The small molecule below binds the protein below.
Small molecule (SMILES): CC(=O)N[C@H]1[C@H](O[C@H]2[C@H](O)[C@@H](NC(C)=O)CO[C@@H]2CO)O[C@H](CO)[C@@H](O)[C@@H]1O

Sequence of chain 1.N:
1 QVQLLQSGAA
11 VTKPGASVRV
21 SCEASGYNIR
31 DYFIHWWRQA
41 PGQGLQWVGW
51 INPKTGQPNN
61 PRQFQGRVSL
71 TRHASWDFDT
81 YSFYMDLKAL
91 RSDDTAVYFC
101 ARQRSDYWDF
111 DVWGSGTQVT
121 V

Binding-site contacts:
Ligand atom C7 contacts residue THR168 of chain 1.I at 4.4 Å.
Ligand atom C3 contacts residue ASN167 of chain 1.I at 3.8 Å.
Ligand atom C8 contacts residue SER75 of chain 1.N at 4.3 Å.
Ligand atom O3 contacts residue HIS73 of chain 1.N at 4.2 Å.
Ligand atom O7 contacts residue TRP76 of chain 1.N at 4.1 Å.
Ligand atom O7 contacts residue ASN167 of chain 1.I at 4.1 Å.
Ligand atom C8 contacts residue TRP76 of chain 1.N at 3.7 Å (hydrophobic).
Ligand atom O5 contacts residue ARG162 of chain 1.I at 3.0 Å (salt-bridge).
Ligand atom C7 contacts residue ASN167 of chain 1.I at 3.8 Å.
Ligand atom C5 contacts residue ASN167 of chain 1.I at 3.6 Å.
Ligand atom N2 contacts residue ASN167 of chain 1.I at 3.0 Å (h-bond).
Ligand atom C4 contacts residue ASN167 of chain 1.I at 4.2 Å.
Ligand atom C1 contacts residue ARG162 of chain 1.I at 3.7 Å.
Ligand atom C5 contacts residue ARG162 of chain 1.I at 3.4 Å.
Ligand atom C8 contacts residue THR168 of chain 1.I at 3.9 Å.
Ligand atom C2 contacts residue ASN167 of chain 1.I at 2.5 Å.
Ligand atom C1 contacts residue ASN167 of chain 1.I at 1.4 Å.
Ligand atom N2 contacts residue THR168 of chain 1.I at 4.0 Å.
Ligand atom C6 contacts residue ARG162 of chain 1.I at 3.3 Å.
Ligand atom O5 contacts residue ASN167 of chain 1.I at 2.3 Å (h-bond).

Sequence of chain 1.I:
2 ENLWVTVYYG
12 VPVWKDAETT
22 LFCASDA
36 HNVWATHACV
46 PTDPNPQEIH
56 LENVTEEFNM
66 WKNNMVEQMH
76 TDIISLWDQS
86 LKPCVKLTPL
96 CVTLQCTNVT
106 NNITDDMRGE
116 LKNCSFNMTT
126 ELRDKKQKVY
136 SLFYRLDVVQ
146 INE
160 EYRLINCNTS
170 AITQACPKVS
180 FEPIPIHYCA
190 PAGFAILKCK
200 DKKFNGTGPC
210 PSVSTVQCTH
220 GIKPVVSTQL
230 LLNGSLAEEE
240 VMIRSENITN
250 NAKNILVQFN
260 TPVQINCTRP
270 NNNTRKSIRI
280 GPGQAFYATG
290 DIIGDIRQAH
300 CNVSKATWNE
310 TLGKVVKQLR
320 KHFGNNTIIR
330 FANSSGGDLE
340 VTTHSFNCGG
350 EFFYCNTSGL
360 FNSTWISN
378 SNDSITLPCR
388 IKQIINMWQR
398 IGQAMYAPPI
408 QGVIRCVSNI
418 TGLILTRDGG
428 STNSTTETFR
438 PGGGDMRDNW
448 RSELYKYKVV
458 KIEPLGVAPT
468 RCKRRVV